Sequence of chain 1.E:
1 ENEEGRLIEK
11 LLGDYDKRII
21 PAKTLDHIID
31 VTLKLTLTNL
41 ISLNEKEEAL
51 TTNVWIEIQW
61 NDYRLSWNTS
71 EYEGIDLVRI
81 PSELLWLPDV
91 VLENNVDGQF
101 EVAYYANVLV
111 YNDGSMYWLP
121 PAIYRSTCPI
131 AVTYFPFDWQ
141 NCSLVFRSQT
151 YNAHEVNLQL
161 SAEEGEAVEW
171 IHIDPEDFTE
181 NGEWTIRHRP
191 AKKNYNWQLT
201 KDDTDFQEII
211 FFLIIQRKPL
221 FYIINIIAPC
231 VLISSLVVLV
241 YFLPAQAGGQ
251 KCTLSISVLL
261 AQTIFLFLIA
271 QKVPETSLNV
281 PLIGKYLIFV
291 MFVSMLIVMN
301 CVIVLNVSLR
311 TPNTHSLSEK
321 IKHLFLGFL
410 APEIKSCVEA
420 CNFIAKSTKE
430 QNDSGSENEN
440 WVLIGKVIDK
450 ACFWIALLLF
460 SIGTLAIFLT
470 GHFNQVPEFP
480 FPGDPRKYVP

This protein binds this small molecule.
Small molecule (SMILES): CC(=O)N[C@@H]1[C@@H](O)[C@H](O)[C@@H](CO)O[C@H]1O

Binding-site contacts:
Ligand atom C7 contacts residue ASN68 of chain 1.E at 3.7 Å.
Ligand atom O6 contacts residue SER70 of chain 1.E at 3.5 Å (h-bond).
Ligand atom C4 contacts residue ASN68 of chain 1.E at 4.2 Å.
Ligand atom C2 contacts residue ASN68 of chain 1.E at 2.4 Å.
Ligand atom C1 contacts residue ASN68 of chain 1.E at 1.4 Å.
Ligand atom C5 contacts residue SER70 of chain 1.E at 3.6 Å.
Ligand atom O6 contacts residue GLU71 of chain 1.E at 4.2 Å.
Ligand atom C5 contacts residue ASN68 of chain 1.E at 3.6 Å.
Ligand atom N2 contacts residue ASN68 of chain 1.E at 2.9 Å (h-bond).
Ligand atom C1 contacts residue GLU71 of chain 1.E at 4.0 Å.
Ligand atom O7 contacts residue ASN68 of chain 1.E at 4.1 Å.
Ligand atom C3 contacts residue ASN68 of chain 1.E at 3.8 Å.
Ligand atom C6 contacts residue SER70 of chain 1.E at 4.2 Å.
Ligand atom O5 contacts residue SER70 of chain 1.E at 3.6 Å.
Ligand atom O5 contacts residue ASN68 of chain 1.E at 2.4 Å (h-bond).
Ligand atom C1 contacts residue SER70 of chain 1.E at 3.6 Å.
Ligand atom O5 contacts residue GLU71 of chain 1.E at 3.6 Å.